This small molecule binds to this protein.
Small molecule (SMILES): C[C@H](CCC[C@@H](C)CC(=O)O)CC[C@H]1[C@@H](C)CC=CC1(C)C

Binding-site contacts:
Ligand atom O22 contacts residue PHE91 of chain 1.A at 3.4 Å.
Ligand atom C12 contacts residue PHE91 of chain 1.A at 3.6 Å (hydrophobic).
Ligand atom C18 contacts residue PHE91 of chain 1.A at 3.5 Å (hydrophobic).
Ligand atom C14 contacts residue GLN53 of chain 1.A at 3.5 Å.
Ligand atom C17 contacts residue CYS210 of chain 1.A at 3.9 Å (hydrophobic).
Ligand atom O22 contacts residue ARG94 of chain 1.A at 2.6 Å (salt-bridge).
Ligand atom C10 contacts residue ALA50 of chain 1.A at 3.8 Å (hydrophobic).
Ligand atom C18 contacts residue CYS210 of chain 1.A at 4.0 Å (hydrophobic).
Ligand atom C11 contacts residue ILE46 of chain 1.A at 4.0 Å (hydrophobic).
Ligand atom O21 contacts residue ALA105 of chain 1.A at 2.7 Å (h-bond).
Ligand atom C13 contacts residue PHE91 of chain 1.A at 4.0 Å (hydrophobic).
Ligand atom O22 contacts residue GLN53 of chain 1.A at 3.8 Å.
Ligand atom C12 contacts residue LEU87 of chain 1.A at 4.0 Å (hydrophobic).
Ligand atom C11 contacts residue ALA50 of chain 1.A at 3.9 Å (hydrophobic).
Ligand atom C15 contacts residue GLN53 of chain 1.A at 3.4 Å.
Ligand atom O21 contacts residue ALA49 of chain 1.A at 3.4 Å.
Ligand atom C17 contacts residue PHE217 of chain 1.A at 4.0 Å (hydrophobic).
Ligand atom C12 contacts residue ALA50 of chain 1.A at 3.9 Å (hydrophobic).
Ligand atom C7 contacts residue CYS210 of chain 1.A at 3.9 Å (hydrophobic).
Ligand atom C15 contacts residue ALA105 of chain 1.A at 3.7 Å (hydrophobic).
Ligand atom O21 contacts residue GLN53 of chain 1.A at 3.9 Å.
Ligand atom C14 contacts residue ALA50 of chain 1.A at 3.9 Å (hydrophobic).
Ligand atom C11 contacts residue PHE91 of chain 1.A at 3.7 Å (hydrophobic).
Ligand atom C3 contacts residue VAL120 of chain 1.A at 3.8 Å (hydrophobic).
Ligand atom C4 contacts residue ILE46 of chain 1.A at 3.4 Å (hydrophobic).
Ligand atom C20 contacts residue PHE91 of chain 1.A at 3.2 Å (hydrophobic).
Ligand atom C8 contacts residue ILE46 of chain 1.A at 3.6 Å (hydrophobic).
Ligand atom O21 contacts residue ARG94 of chain 1.A at 3.7 Å.
Ligand atom C19 contacts residue CYS210 of chain 1.A at 4.0 Å (hydrophobic).
Ligand atom O22 contacts residue ALA105 of chain 1.A at 4.0 Å.
Ligand atom C20 contacts residue LEU104 of chain 1.A at 3.7 Å (hydrophobic).
Ligand atom C6 contacts residue CYS210 of chain 1.A at 3.7 Å (hydrophobic).
Ligand atom C17 contacts residue HIS213 of chain 1.A at 3.8 Å.
Ligand atom C16 contacts residue ILE46 of chain 1.A at 3.7 Å (hydrophobic).
Ligand atom O21 contacts residue LEU104 of chain 1.A at 3.3 Å.
Ligand atom C5 contacts residue CYS210 of chain 1.A at 4.0 Å (hydrophobic).
Ligand atom C15 contacts residue ARG94 of chain 1.A at 3.5 Å.
Ligand atom C7 contacts residue ILE46 of chain 1.A at 4.0 Å (hydrophobic).
Ligand atom C14 contacts residue ALA49 of chain 1.A at 3.7 Å (hydrophobic).
Ligand atom C3 contacts residue ILE46 of chain 1.A at 4.0 Å (hydrophobic).

Sequence of chain 1.A:
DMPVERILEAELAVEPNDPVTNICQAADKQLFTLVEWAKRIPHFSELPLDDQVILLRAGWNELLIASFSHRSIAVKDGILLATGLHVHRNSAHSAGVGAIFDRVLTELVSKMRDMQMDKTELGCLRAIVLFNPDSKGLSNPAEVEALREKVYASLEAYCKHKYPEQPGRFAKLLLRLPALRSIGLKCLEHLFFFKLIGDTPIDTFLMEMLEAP